Sequence of chain 1.B:
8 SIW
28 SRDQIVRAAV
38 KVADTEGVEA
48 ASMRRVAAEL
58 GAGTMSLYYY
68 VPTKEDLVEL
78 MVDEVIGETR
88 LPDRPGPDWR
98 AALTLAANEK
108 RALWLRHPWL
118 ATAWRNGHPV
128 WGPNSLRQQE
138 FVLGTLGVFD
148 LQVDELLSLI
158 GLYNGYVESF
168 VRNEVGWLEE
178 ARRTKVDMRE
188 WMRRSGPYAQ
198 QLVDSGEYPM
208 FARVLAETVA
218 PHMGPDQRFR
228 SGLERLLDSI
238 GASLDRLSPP

This protein binds this small molecule.
Small molecule (SMILES): CC(=O)O[C@@H]1[C@@H](C)O[C@@H](c2ccc3c(c2O)[C@H](O)[C@]24O[C@@]2(C3=O)[C@@]2(O)C(=O)C=C(C)C[C@@]2(O)C[C@@H]4O)C[C@H]1OC(=O)/C=C/C=C/C=C/C=C/C(=O)Nc1c(O)c2ccc(O)c(Cl)c2oc1=O

Sequence of chain 1.A:
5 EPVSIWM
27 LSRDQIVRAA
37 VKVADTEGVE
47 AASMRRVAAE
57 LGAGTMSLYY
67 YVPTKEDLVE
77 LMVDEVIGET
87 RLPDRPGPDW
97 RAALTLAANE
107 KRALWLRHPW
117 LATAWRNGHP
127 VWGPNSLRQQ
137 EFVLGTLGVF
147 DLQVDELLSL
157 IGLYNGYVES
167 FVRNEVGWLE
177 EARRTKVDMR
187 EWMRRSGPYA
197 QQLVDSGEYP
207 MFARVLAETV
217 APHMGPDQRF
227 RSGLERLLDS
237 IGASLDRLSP

Binding-site contacts:
Ligand atom C4C contacts residue LYS107 of chain 1.B at 3.7 Å.
Ligand atom O1A contacts residue MET189 of chain 1.A at 3.4 Å.
Ligand atom C3C contacts residue LEU154 of chain 1.B at 3.6 Å (hydrophobic).
Ligand atom C4A contacts residue LYS107 of chain 1.B at 3.6 Å.
Ligand atom O4A contacts residue VAL139 of chain 1.B at 3.1 Å.
Ligand atom C1B contacts residue MET189 of chain 1.A at 3.4 Å (hydrophobic).
Ligand atom C1A contacts residue MET189 of chain 1.A at 3.7 Å (hydrophobic).
Ligand atom C3D contacts residue LEU154 of chain 1.B at 3.2 Å (hydrophobic).
Ligand atom C1R contacts residue LEU212 of chain 1.A at 3.7 Å (hydrophobic).
Ligand atom O1G contacts residue MET189 of chain 1.A at 3.5 Å (h-bond).
Ligand atom C4B contacts residue VAL139 of chain 1.B at 3.5 Å (hydrophobic).
Ligand atom N4 contacts residue ASN161 of chain 1.B at 2.8 Å (h-bond).
Ligand atom O2C contacts residue PRO126 of chain 1.B at 3.5 Å.
Ligand atom C1S contacts residue LEU212 of chain 1.A at 3.6 Å (hydrophobic).
Ligand atom C1L contacts residue GLY193 of chain 1.A at 3.7 Å.
Ligand atom C4D contacts residue LYS107 of chain 1.B at 3.6 Å.
Ligand atom C4A contacts residue ASN161 of chain 1.B at 3.2 Å.
Ligand atom O1G contacts residue GLY193 of chain 1.A at 3.5 Å.
Ligand atom C1S contacts residue TRP128 of chain 1.B at 3.7 Å (hydrophobic).
Ligand atom O1A contacts residue PRO218 of chain 1.A at 3.3 Å.
Ligand atom O4A contacts residue TYR160 of chain 1.B at 2.8 Å (h-bond).
Ligand atom C4I contacts residue LYS107 of chain 1.B at 3.6 Å.
Ligand atom C1K contacts residue GLN197 of chain 1.A at 3.3 Å.
Ligand atom O3B contacts residue GLN136 of chain 1.B at 3.1 Å.
Ligand atom CL4 contacts residue GLN135 of chain 1.B at 3.7 Å.
Ligand atom C1K contacts residue LEU212 of chain 1.A at 3.7 Å (hydrophobic).
Ligand atom O1B contacts residue LEU212 of chain 1.A at 3.2 Å (h-bond).
Ligand atom O1A contacts residue THR215 of chain 1.A at 3.6 Å.
Ligand atom CL4 contacts residue ILE83 of chain 1.B at 3.2 Å.
Ligand atom O2A contacts residue MET189 of chain 1.A at 3.7 Å.
Ligand atom C3J contacts residue ASN161 of chain 1.B at 3.7 Å.
Ligand atom O4B contacts residue THR86 of chain 1.B at 2.9 Å (h-bond).
Ligand atom C4D contacts residue ALA103 of chain 1.B at 3.6 Å (hydrophobic).
Ligand atom O1A contacts residue HIS219 of chain 1.A at 3.4 Å (h-bond).
Ligand atom C1D contacts residue HIS219 of chain 1.A at 3.5 Å.
Ligand atom O1H contacts residue LEU212 of chain 1.A at 3.4 Å (h-bond).
Ligand atom C4B contacts residue LYS107 of chain 1.B at 3.7 Å.
Ligand atom O1B contacts residue HIS219 of chain 1.A at 2.8 Å (h-bond).
Ligand atom C1A contacts residue LEU212 of chain 1.A at 3.7 Å (hydrophobic).
Ligand atom O1C contacts residue GLY193 of chain 1.A at 3.1 Å.